Sequence of chain 1.G:
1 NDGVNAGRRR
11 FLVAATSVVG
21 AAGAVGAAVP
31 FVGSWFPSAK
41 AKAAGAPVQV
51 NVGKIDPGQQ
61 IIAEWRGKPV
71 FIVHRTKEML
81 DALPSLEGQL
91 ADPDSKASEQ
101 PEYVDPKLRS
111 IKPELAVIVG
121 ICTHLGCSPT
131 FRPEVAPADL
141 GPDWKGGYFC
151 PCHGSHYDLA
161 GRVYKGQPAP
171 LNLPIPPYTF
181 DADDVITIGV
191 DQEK

Binding-site contacts:
Ligand atom C09 contacts residue VAL376 of chain 1.H at 3.7 Å (hydrophobic).
Ligand atom O3C contacts residue LYS165 of chain 1.G at 3.3 Å (salt-bridge).
Ligand atom O51 contacts residue LYS165 of chain 1.G at 3.0 Å (salt-bridge).
Ligand atom C18 contacts residue ARG372 of chain 1.H at 3.6 Å.
Ligand atom O51 contacts residue TYR164 of chain 1.G at 3.6 Å.
Ligand atom O6C contacts residue GLY166 of chain 1.G at 3.4 Å (h-bond).
Ligand atom CF1 contacts residue LYS165 of chain 1.G at 3.4 Å.
Ligand atom C14 contacts residue PRO304 of chain 1.H at 3.6 Å (hydrophobic).
Ligand atom O6C contacts residue LYS165 of chain 1.G at 3.8 Å.
Ligand atom O61 contacts residue HIS156 of chain 1.G at 3.3 Å (h-bond).
Ligand atom C16 contacts residue PRO304 of chain 1.H at 3.7 Å (hydrophobic).
Ligand atom C24 contacts residue PRO304 of chain 1.H at 3.6 Å (hydrophobic).
Ligand atom C04 contacts residue MET308 of chain 1.H at 3.6 Å (hydrophobic).
Ligand atom C77 contacts residue VAL311 of chain 1.H at 3.6 Å (hydrophobic).
Ligand atom C23 contacts residue ARG372 of chain 1.H at 3.7 Å.
Ligand atom O6C contacts residue GLN167 of chain 1.G at 3.4 Å (h-bond).
Ligand atom C24 contacts residue ARG372 of chain 1.H at 3.6 Å.
Ligand atom O21 contacts residue GLN89 of chain 1.G at 3.2 Å.
Ligand atom C16 contacts residue ARG372 of chain 1.H at 3.7 Å.
Ligand atom C75 contacts residue ILE383 of chain 1.H at 3.7 Å (hydrophobic).
Ligand atom O31 contacts residue GLN89 of chain 1.G at 3.0 Å (h-bond).
Ligand atom C17 contacts residue ARG372 of chain 1.H at 3.8 Å.
Ligand atom C76 contacts residue ALA315 of chain 1.H at 3.4 Å (hydrophobic).
Ligand atom C6C contacts residue GLY166 of chain 1.G at 3.8 Å.
Ligand atom C61 contacts residue GLN167 of chain 1.G at 2.3 Å.
Ligand atom C05 contacts residue MET308 of chain 1.H at 3.7 Å (hydrophobic).
Ligand atom C61 contacts residue HIS156 of chain 1.G at 3.7 Å.
Ligand atom C81 contacts residue VAL311 of chain 1.H at 3.8 Å (hydrophobic).
Ligand atom O20 contacts residue ARG372 of chain 1.H at 3.4 Å.
Ligand atom C77 contacts residue ALA315 of chain 1.H at 3.5 Å (hydrophobic).
Ligand atom O72 contacts residue MET308 of chain 1.H at 3.4 Å.
Ligand atom C21 contacts residue GLN89 of chain 1.G at 3.5 Å.
Ligand atom O1B contacts residue PRO304 of chain 1.H at 3.7 Å.
Ligand atom O51 contacts residue GLN167 of chain 1.G at 3.1 Å (h-bond).
Ligand atom C75 contacts residue PHE379 of chain 1.H at 3.5 Å (hydrophobic).
Ligand atom O61 contacts residue GLN167 of chain 1.G at 3.0 Å (h-bond).
Ligand atom C4C contacts residue LYS165 of chain 1.G at 3.4 Å.
Ligand atom C76 contacts residue PHE379 of chain 1.H at 3.6 Å (hydrophobic).
Ligand atom C51 contacts residue GLN167 of chain 1.G at 3.2 Å.
Ligand atom C01 contacts residue PHE379 of chain 1.H at 3.7 Å (hydrophobic).

Sequence of chain 1.H:
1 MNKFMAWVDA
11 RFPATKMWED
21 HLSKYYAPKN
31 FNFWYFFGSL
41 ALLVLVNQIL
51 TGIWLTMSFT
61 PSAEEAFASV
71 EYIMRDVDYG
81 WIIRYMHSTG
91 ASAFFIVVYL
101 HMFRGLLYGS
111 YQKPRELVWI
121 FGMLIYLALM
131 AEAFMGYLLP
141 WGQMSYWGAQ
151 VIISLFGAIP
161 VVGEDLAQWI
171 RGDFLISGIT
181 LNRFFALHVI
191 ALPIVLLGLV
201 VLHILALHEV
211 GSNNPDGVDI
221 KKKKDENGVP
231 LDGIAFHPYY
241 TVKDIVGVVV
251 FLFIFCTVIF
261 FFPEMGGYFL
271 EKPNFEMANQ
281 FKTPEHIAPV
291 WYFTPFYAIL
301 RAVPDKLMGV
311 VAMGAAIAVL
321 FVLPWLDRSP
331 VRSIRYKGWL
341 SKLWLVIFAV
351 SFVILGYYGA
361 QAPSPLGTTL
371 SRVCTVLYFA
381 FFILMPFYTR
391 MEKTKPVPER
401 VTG

The protein below binds the small molecule below.
Small molecule (SMILES): COC[C@@H](CCO[C@H]1CC[C@@]2(C)C(=CC[C@H]3[C@@H]4C[C@@H]5O[C@]6(CC[C@@H](C)CO6)[C@@H](C)[C@@H]5[C@@]4(C)CC[C@@H]32)C1)CO[C@@H]1O[C@H](CO)[C@@H](O[C@H]2O[C@H](CO)[C@@H](O)[C@H](O)[C@H]2O)[C@H](O)[C@H]1O